A protein and the small-molecule ligand that binds it are described below.
Small molecule (SMILES): NS(=O)(=O)c1c(F)c(F)c(S(=O)(=O)CCO)c(N[C@H](c2ccccc2)[C@@H](O)c2ccccc2)c1F

Sequence of chain 1.D:
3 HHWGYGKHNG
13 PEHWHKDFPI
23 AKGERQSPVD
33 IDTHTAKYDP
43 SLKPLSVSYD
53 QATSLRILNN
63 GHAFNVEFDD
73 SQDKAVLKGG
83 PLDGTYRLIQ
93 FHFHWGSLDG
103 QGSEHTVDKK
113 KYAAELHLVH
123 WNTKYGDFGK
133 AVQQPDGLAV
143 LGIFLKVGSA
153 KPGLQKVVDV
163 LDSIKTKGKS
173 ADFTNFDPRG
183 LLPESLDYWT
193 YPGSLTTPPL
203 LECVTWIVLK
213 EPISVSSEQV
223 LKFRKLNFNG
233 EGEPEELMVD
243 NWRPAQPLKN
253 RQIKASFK

Binding-site contacts:
Ligand atom S14 contacts residue ASN67 of chain 1.D at 3.1 Å (h-bond).
Ligand atom F11 contacts residue ZN1 of chain 1.Q at 2.8 Å.
Ligand atom C7 contacts residue THR199 of chain 1.D at 3.8 Å.
Ligand atom C25 contacts residue PRO201 of chain 1.D at 3.6 Å (hydrophobic).
Ligand atom C7 contacts residue HIS94 of chain 1.D at 3.7 Å.
Ligand atom C5 contacts residue ZN1 of chain 1.Q at 3.6 Å.
Ligand atom S1 contacts residue HIS94 of chain 1.D at 3.7 Å.
Ligand atom C5 contacts residue THR199 of chain 1.D at 3.6 Å.
Ligand atom O15 contacts residue GLN92 of chain 1.D at 3.4 Å (h-bond).
Ligand atom F11 contacts residue HIS94 of chain 1.D at 3.2 Å.
Ligand atom F11 contacts residue THR198 of chain 1.D at 3.7 Å.
Ligand atom C32 contacts residue VAL134 of chain 1.D at 3.7 Å (hydrophobic).
Ligand atom O16 contacts residue ASN62 of chain 1.D at 3.1 Å (h-bond).
Ligand atom C10 contacts residue HIS94 of chain 1.D at 3.7 Å.
Ligand atom N4 contacts residue ZN1 of chain 1.Q at 1.9 Å.
Ligand atom C5 contacts residue HIS94 of chain 1.D at 3.3 Å.
Ligand atom S1 contacts residue ZN1 of chain 1.Q at 3.1 Å.
Ligand atom N4 contacts residue THR198 of chain 1.D at 2.8 Å (h-bond).
Ligand atom C6 contacts residue HIS94 of chain 1.D at 3.2 Å.
Ligand atom O16 contacts residue ASN67 of chain 1.D at 2.1 Å (h-bond).
Ligand atom O3 contacts residue LEU197 of chain 1.D at 3.0 Å.
Ligand atom N19 contacts residue GLN92 of chain 1.D at 3.6 Å.
Ligand atom O2 contacts residue VAL121 of chain 1.D at 3.7 Å.
Ligand atom C17 contacts residue ASN62 of chain 1.D at 3.5 Å.
Ligand atom O2 contacts residue HIS94 of chain 1.D at 3.2 Å.
Ligand atom S14 contacts residue ASN62 of chain 1.D at 3.8 Å.
Ligand atom F13 contacts residue LEU197 of chain 1.D at 3.7 Å.
Ligand atom C6 contacts residue ZN1 of chain 1.Q at 3.4 Å.
Ligand atom F11 contacts residue HIS96 of chain 1.D at 2.9 Å.
Ligand atom C33 contacts residue VAL121 of chain 1.D at 3.7 Å (hydrophobic).
Ligand atom O15 contacts residue ASN67 of chain 1.D at 3.2 Å (h-bond).
Ligand atom O3 contacts residue THR198 of chain 1.D at 2.8 Å (h-bond).
Ligand atom C6 contacts residue THR199 of chain 1.D at 3.4 Å.
Ligand atom N4 contacts residue HIS96 of chain 1.D at 3.4 Å (h-bond).
Ligand atom O16 contacts residue GLN92 of chain 1.D at 3.6 Å.
Ligand atom O2 contacts residue ZN1 of chain 1.Q at 3.3 Å.
Ligand atom N4 contacts residue HIS119 of chain 1.D at 3.3 Å (h-bond).
Ligand atom F11 contacts residue THR199 of chain 1.D at 3.2 Å.
Ligand atom C32 contacts residue LEU140 of chain 1.D at 3.7 Å (hydrophobic).
Ligand atom N4 contacts residue HIS94 of chain 1.D at 3.3 Å (h-bond).